Binding-site contacts:
Ligand atom CAI contacts residue P5O1 of chain 2.E at 0.6 Å.
Ligand atom CAB contacts residue P5O1 of chain 2.E at 0.7 Å.
Ligand atom OAO contacts residue SER149 of chain 2.B at 2.9 Å (h-bond).
Ligand atom CAC contacts residue P5O1 of chain 2.E at 1.4 Å.
Ligand atom OAQ contacts residue LYS47 of chain 2.B at 3.2 Å (salt-bridge).
Ligand atom CAF contacts residue P5O1 of chain 2.E at 0.7 Å.
Ligand atom CAC contacts residue LEU49 of chain 1.B at 3.5 Å (hydrophobic).
Ligand atom CAG contacts residue P5O1 of chain 2.E at 0.9 Å.
Ligand atom CAA contacts residue LEU49 of chain 1.B at 3.8 Å (hydrophobic).
Ligand atom OAR contacts residue P5O1 of chain 2.E at 0.7 Å.
Ligand atom CAE contacts residue P5O1 of chain 2.E at 0.7 Å.
Ligand atom OAQ contacts residue LYS47 of chain 1.B at 2.7 Å (salt-bridge).
Ligand atom CAN contacts residue SER149 of chain 2.B at 3.5 Å.
Ligand atom CAJ contacts residue P5O1 of chain 2.E at 0.5 Å.
Ligand atom CAN contacts residue LEU142 of chain 2.B at 3.7 Å (hydrophobic).
Ligand atom CAG contacts residue ALA140 of chain 2.B at 3.5 Å (hydrophobic).
Ligand atom CAM contacts residue SER149 of chain 1.B at 3.4 Å.
Ligand atom CAF contacts residue LYS47 of chain 2.B at 3.6 Å.
Ligand atom OAP contacts residue THR150 of chain 1.B at 3.4 Å (h-bond).
Ligand atom CAD contacts residue P5O1 of chain 2.E at 0.7 Å.
Ligand atom CAL contacts residue P5O1 of chain 2.E at 0.3 Å.
Ligand atom CAF contacts residue LYS47 of chain 1.B at 3.4 Å.
Ligand atom CAH contacts residue P5O1 of chain 2.E at 0.9 Å.
Ligand atom OAR contacts residue LYS47 of chain 2.B at 3.2 Å (salt-bridge).
Ligand atom CAC contacts residue ALA140 of chain 2.B at 3.6 Å (hydrophobic).
Ligand atom CAL contacts residue SER149 of chain 2.B at 3.7 Å.
Ligand atom CAN contacts residue P5O1 of chain 2.E at 0.1 Å.
Ligand atom CAG contacts residue LEU49 of chain 1.B at 3.6 Å (hydrophobic).
Ligand atom OAP contacts residue P5O1 of chain 2.E at 0.5 Å (h-bond).
Ligand atom CAK contacts residue P5O1 of chain 2.E at 0.5 Å.
Ligand atom CAM contacts residue P5O1 of chain 2.E at 0.3 Å.
Ligand atom OAO contacts residue THR150 of chain 2.B at 3.6 Å.
Ligand atom CAN contacts residue SER149 of chain 1.B at 3.6 Å.
Ligand atom OAQ contacts residue P5O1 of chain 2.E at 1.1 Å (h-bond).
Ligand atom OAP contacts residue LEU142 of chain 2.B at 3.5 Å.
Ligand atom CAS contacts residue P5O1 of chain 2.E at 1.0 Å.
Ligand atom OAO contacts residue P5O1 of chain 2.E at 0.5 Å (h-bond).
Ligand atom CAA contacts residue P5O1 of chain 2.E at 0.7 Å.
Ligand atom CAM contacts residue LEU142 of chain 2.B at 3.6 Å (hydrophobic).
Ligand atom OAP contacts residue SER149 of chain 1.B at 2.5 Å (h-bond).

The small molecule below binds the protein below.
Small molecule (SMILES): COc1cc(/C=C/c2cc(O)cc(O)c2)ccc1O

Sequence of chain 1.B:
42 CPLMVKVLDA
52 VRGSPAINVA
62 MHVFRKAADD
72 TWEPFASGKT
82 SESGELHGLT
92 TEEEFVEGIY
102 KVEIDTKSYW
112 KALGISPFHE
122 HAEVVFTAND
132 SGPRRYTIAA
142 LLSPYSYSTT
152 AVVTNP

Sequence of chain 2.B:
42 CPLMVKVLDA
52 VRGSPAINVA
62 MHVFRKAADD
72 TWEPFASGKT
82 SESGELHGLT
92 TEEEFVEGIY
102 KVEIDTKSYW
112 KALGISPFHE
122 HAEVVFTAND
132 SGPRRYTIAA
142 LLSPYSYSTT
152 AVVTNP